A protein and the small-molecule ligand that binds it are described below.
Small molecule (SMILES): O=C(O)CCc1nn2c3ccccc3n(CC(=O)O)c2nc1=O

Sequence of chain 1.B:
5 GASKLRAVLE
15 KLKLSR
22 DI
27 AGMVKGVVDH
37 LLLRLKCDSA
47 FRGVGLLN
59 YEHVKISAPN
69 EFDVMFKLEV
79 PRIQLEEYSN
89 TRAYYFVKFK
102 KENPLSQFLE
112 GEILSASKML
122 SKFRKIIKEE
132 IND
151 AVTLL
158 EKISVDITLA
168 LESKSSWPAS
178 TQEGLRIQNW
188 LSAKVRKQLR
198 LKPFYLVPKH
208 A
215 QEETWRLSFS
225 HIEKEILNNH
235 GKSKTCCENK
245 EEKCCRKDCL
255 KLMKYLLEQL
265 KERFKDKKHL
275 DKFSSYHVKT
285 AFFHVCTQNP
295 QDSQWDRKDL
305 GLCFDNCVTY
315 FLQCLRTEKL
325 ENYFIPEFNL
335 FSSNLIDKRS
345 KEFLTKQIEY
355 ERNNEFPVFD

Binding-site contacts:
Ligand atom C3 contacts residue TYR280 of chain 1.B at 3.6 Å (hydrophobic).
Ligand atom N2 contacts residue ARG220 of chain 1.B at 3.2 Å (salt-bridge).
Ligand atom O3 contacts residue TYR280 of chain 1.B at 3.5 Å.
Ligand atom O4 contacts residue HIS281 of chain 1.B at 3.4 Å (h-bond).
Ligand atom C1 contacts residue ARG220 of chain 1.B at 3.3 Å.
Ligand atom N4 contacts residue ARG220 of chain 1.B at 3.2 Å (salt-bridge).
Ligand atom C6 contacts residue ARG220 of chain 1.B at 3.8 Å.
Ligand atom N3 contacts residue TYR280 of chain 1.B at 3.6 Å.
Ligand atom C4 contacts residue LEU221 of chain 1.B at 3.8 Å (hydrophobic).
Ligand atom N4 contacts residue TYR280 of chain 1.B at 3.2 Å.
Ligand atom C9 contacts residue ARG220 of chain 1.B at 3.4 Å.
Ligand atom C6 contacts residue ALA91 of chain 1.B at 3.8 Å (hydrophobic).
Ligand atom C7 contacts residue ARG220 of chain 1.B at 3.6 Å.
Ligand atom C4 contacts residue ASN326 of chain 1.B at 3.6 Å.
Ligand atom N3 contacts residue ARG220 of chain 1.B at 3.6 Å (salt-bridge).
Ligand atom C10 contacts residue TYR280 of chain 1.B at 3.4 Å (hydrophobic).
Ligand atom N1 contacts residue ARG220 of chain 1.B at 3.3 Å (salt-bridge).
Ligand atom C4 contacts residue ARG220 of chain 1.B at 3.6 Å.
Ligand atom C3 contacts residue ARG220 of chain 1.B at 3.3 Å.
Ligand atom O2 contacts residue TYR280 of chain 1.B at 3.3 Å.
Ligand atom C8 contacts residue TYR280 of chain 1.B at 3.5 Å (hydrophobic).
Ligand atom C4 contacts residue TYR280 of chain 1.B at 4.0 Å (hydrophobic).
Ligand atom O1 contacts residue SER222 of chain 1.B at 2.5 Å (h-bond).
Ligand atom C6 contacts residue PHE332 of chain 1.B at 3.9 Å (hydrophobic).
Ligand atom C13 contacts residue ARG220 of chain 1.B at 3.6 Å.
Ligand atom C2 contacts residue LEU334 of chain 1.B at 4.0 Å (hydrophobic).
Ligand atom C8 contacts residue ARG220 of chain 1.B at 3.6 Å.
Ligand atom C6 contacts residue ASN326 of chain 1.B at 3.9 Å.
Ligand atom C5 contacts residue ASN326 of chain 1.B at 3.3 Å.
Ligand atom C5 contacts residue ARG220 of chain 1.B at 4.0 Å.
Ligand atom O1 contacts residue SER224 of chain 1.B at 4.0 Å.
Ligand atom O2 contacts residue GLU227 of chain 1.B at 3.7 Å.
Ligand atom C5 contacts residue LEU221 of chain 1.B at 3.9 Å (hydrophobic).
Ligand atom C7 contacts residue PHE332 of chain 1.B at 3.5 Å (hydrophobic).
Ligand atom N2 contacts residue TYR280 of chain 1.B at 3.3 Å.
Ligand atom C12 contacts residue SER222 of chain 1.B at 3.7 Å.
Ligand atom C2 contacts residue ARG220 of chain 1.B at 3.5 Å.
Ligand atom C11 contacts residue ARG220 of chain 1.B at 4.0 Å.
Ligand atom C1 contacts residue TYR280 of chain 1.B at 3.7 Å (hydrophobic).
Ligand atom C9 contacts residue TYR280 of chain 1.B at 3.4 Å (hydrophobic).